Binding-site contacts:
Ligand atom C2 contacts residue PHE3 of chain 3.A at 3.7 Å (hydrophobic).
Ligand atom N2 contacts residue PHE3 of chain 3.A at 2.7 Å (h-bond).
Ligand atom C3 contacts residue PHE3 of chain 3.A at 4.2 Å (hydrophobic).
Ligand atom C2 contacts residue ASN5 of chain 3.A at 2.5 Å.
Ligand atom C1 contacts residue ASN154 of chain 3.A at 3.9 Å.
Ligand atom N2 contacts residue ASP2 of chain 3.A at 4.2 Å.
Ligand atom C3 contacts residue ASP2 of chain 3.A at 3.6 Å.
Ligand atom O6 contacts residue ASN154 of chain 3.A at 4.2 Å.
Ligand atom C7 contacts residue PHE3 of chain 3.A at 3.5 Å (hydrophobic).
Ligand atom C4 contacts residue ASN5 of chain 3.A at 4.2 Å.
Ligand atom O5 contacts residue ASN154 of chain 3.A at 3.8 Å.
Ligand atom O5 contacts residue ASN5 of chain 3.A at 2.2 Å (h-bond).
Ligand atom O4 contacts residue ASP2 of chain 3.A at 4.4 Å.
Ligand atom C8 contacts residue PHE3 of chain 3.A at 3.2 Å (hydrophobic).
Ligand atom C1 contacts residue ASN5 of chain 3.A at 1.4 Å.
Ligand atom C8 contacts residue ASP2 of chain 3.A at 4.1 Å.
Ligand atom C5 contacts residue ASN5 of chain 3.A at 3.6 Å.
Ligand atom N2 contacts residue ASN5 of chain 3.A at 2.9 Å (h-bond).
Ligand atom C8 contacts residue ASN4 of chain 3.A at 4.5 Å.
Ligand atom O3 contacts residue ASP2 of chain 3.A at 2.8 Å (salt-bridge).
Ligand atom C7 contacts residue ASN5 of chain 3.A at 3.8 Å.
Ligand atom O7 contacts residue ASN5 of chain 3.A at 4.2 Å.
Ligand atom C3 contacts residue ASN5 of chain 3.A at 3.8 Å.
Ligand atom C5 contacts residue ASN154 of chain 3.A at 3.4 Å.
Ligand atom C1 contacts residue PHE3 of chain 3.A at 3.7 Å (hydrophobic).
Ligand atom C6 contacts residue ASN154 of chain 3.A at 4.1 Å.
Ligand atom C7 contacts residue ASP2 of chain 3.A at 4.2 Å.

Sequence of chain 3.A:
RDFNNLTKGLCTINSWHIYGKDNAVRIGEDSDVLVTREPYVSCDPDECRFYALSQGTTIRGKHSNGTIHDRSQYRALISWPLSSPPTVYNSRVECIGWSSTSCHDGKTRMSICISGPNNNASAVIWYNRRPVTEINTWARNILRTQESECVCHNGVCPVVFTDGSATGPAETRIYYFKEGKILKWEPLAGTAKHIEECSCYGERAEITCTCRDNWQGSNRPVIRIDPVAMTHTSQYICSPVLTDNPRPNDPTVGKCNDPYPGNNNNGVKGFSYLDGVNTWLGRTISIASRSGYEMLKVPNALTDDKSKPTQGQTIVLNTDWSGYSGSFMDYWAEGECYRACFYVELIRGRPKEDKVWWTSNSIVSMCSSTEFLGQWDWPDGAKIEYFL

The small molecule below binds the protein below.
Small molecule (SMILES): CC(=O)N[C@@H]1[C@@H](O)[C@H](O)[C@@H](CO)O[C@H]1O